Sequence of chain 1.A:
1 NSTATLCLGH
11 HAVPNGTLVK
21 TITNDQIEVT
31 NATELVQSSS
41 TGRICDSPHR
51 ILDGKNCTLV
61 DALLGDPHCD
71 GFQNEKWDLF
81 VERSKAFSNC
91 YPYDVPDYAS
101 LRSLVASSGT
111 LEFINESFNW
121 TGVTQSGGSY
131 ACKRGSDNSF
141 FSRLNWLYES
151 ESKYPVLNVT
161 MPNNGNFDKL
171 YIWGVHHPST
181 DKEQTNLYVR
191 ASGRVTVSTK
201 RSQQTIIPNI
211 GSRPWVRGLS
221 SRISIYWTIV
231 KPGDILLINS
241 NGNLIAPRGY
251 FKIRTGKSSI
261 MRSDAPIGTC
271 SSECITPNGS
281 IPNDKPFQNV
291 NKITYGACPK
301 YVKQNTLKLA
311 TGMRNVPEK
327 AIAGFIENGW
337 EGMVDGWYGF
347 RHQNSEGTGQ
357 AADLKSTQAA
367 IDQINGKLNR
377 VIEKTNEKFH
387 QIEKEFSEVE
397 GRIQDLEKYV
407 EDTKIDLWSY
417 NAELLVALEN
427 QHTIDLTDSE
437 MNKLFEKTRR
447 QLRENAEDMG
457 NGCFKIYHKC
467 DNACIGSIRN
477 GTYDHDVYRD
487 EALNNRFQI

Binding-site contacts:
Ligand atom C6 contacts residue GLU391 of chain 1.A at 4.4 Å.
Ligand atom C4 contacts residue ASN278 of chain 1.A at 4.2 Å.
Ligand atom C5 contacts residue ASN291 of chain 1.A at 3.9 Å.
Ligand atom C3 contacts residue ASN278 of chain 1.A at 3.8 Å.
Ligand atom N2 contacts residue VAL290 of chain 1.A at 3.8 Å.
Ligand atom C8 contacts residue VAL290 of chain 1.A at 4.3 Å (hydrophobic).
Ligand atom C8 contacts residue ASN278 of chain 1.A at 4.3 Å.
Ligand atom C3 contacts residue VAL290 of chain 1.A at 4.3 Å (hydrophobic).
Ligand atom C5 contacts residue ASN278 of chain 1.A at 3.7 Å.
Ligand atom C1 contacts residue VAL290 of chain 1.A at 3.7 Å (hydrophobic).
Ligand atom N2 contacts residue ASN278 of chain 1.A at 2.9 Å (h-bond).
Ligand atom C8 contacts residue GLU391 of chain 1.A at 3.3 Å.
Ligand atom C7 contacts residue ASN278 of chain 1.A at 3.1 Å.
Ligand atom C2 contacts residue ASN278 of chain 1.A at 2.4 Å.
Ligand atom C1 contacts residue ASN278 of chain 1.A at 1.4 Å.
Ligand atom C8 contacts residue SER38 of chain 1.A at 3.8 Å.
Ligand atom C2 contacts residue VAL290 of chain 1.A at 4.1 Å (hydrophobic).
Ligand atom O5 contacts residue ASN291 of chain 1.A at 3.8 Å.
Ligand atom C1 contacts residue ASN291 of chain 1.A at 4.1 Å.
Ligand atom C6 contacts residue ASN291 of chain 1.A at 4.0 Å.
Ligand atom O5 contacts residue ASN278 of chain 1.A at 2.4 Å (h-bond).
Ligand atom O7 contacts residue ASN278 of chain 1.A at 3.0 Å (h-bond).

A protein and the small-molecule ligand that binds it are described below.
Small molecule (SMILES): CC(=O)N[C@H]1[C@H](O[C@H]2[C@H](O)[C@@H](NC(C)=O)CO[C@@H]2CO)O[C@H](CO)[C@@H](O)[C@@H]1O